Binding-site contacts:
Ligand atom C18 contacts residue GOL1 of chain 1.V at 3.9 Å.
Ligand atom C3 contacts residue VAL128 of chain 1.D at 4.0 Å (hydrophobic).
Ligand atom S21 contacts residue HIS117 of chain 1.D at 4.0 Å.
Ligand atom C14 contacts residue GOL1 of chain 1.V at 4.0 Å.
Ligand atom O22 contacts residue TRP208 of chain 1.D at 3.3 Å.
Ligand atom N24 contacts residue HIS117 of chain 1.D at 3.6 Å.
Ligand atom O22 contacts residue THR198 of chain 1.D at 3.1 Å (h-bond).
Ligand atom O23 contacts residue HIS117 of chain 1.D at 3.4 Å (h-bond).
Ligand atom O22 contacts residue ZN1 of chain 1.T at 4.0 Å.
Ligand atom C2 contacts residue LEU132 of chain 1.D at 4.1 Å (hydrophobic).
Ligand atom N24 contacts residue HIS94 of chain 1.D at 3.4 Å (h-bond).
Ligand atom S20 contacts residue GOL1 of chain 1.V at 3.5 Å (h-bond).
Ligand atom C18 contacts residue LEU197 of chain 1.D at 4.0 Å (hydrophobic).
Ligand atom C1 contacts residue LEU132 of chain 1.D at 3.4 Å (hydrophobic).
Ligand atom N24 contacts residue GLU104 of chain 1.D at 3.9 Å.
Ligand atom O23 contacts residue TRP208 of chain 1.D at 3.8 Å.
Ligand atom C6 contacts residue LEU132 of chain 1.D at 3.5 Å (hydrophobic).
Ligand atom C16 contacts residue LEU197 of chain 1.D at 4.0 Å (hydrophobic).
Ligand atom N24 contacts residue ZN1 of chain 1.T at 2.1 Å.
Ligand atom N24 contacts residue THR198 of chain 1.D at 2.8 Å (h-bond).
Ligand atom O22 contacts residue LEU197 of chain 1.D at 3.6 Å.
Ligand atom O23 contacts residue VAL119 of chain 1.D at 3.8 Å.
Ligand atom S21 contacts residue HIS92 of chain 1.D at 3.8 Å.
Ligand atom N24 contacts residue HIS92 of chain 1.D at 3.4 Å (h-bond).
Ligand atom S20 contacts residue LEU197 of chain 1.D at 3.8 Å.
Ligand atom C16 contacts residue GOL1 of chain 1.V at 3.4 Å.
Ligand atom O23 contacts residue ZN1 of chain 1.T at 2.9 Å.
Ligand atom C17 contacts residue THR199 of chain 1.D at 3.3 Å.
Ligand atom N13 contacts residue GLN90 of chain 1.D at 3.9 Å.
Ligand atom C17 contacts residue LEU197 of chain 1.D at 3.9 Å (hydrophobic).
Ligand atom C10 contacts residue VAL128 of chain 1.D at 3.9 Å (hydrophobic).
Ligand atom S20 contacts residue VAL119 of chain 1.D at 3.8 Å.
Ligand atom S21 contacts residue THR198 of chain 1.D at 3.9 Å.
Ligand atom O23 contacts residue HIS92 of chain 1.D at 3.3 Å.
Ligand atom S21 contacts residue ZN1 of chain 1.T at 3.0 Å.
Ligand atom C17 contacts residue GOL1 of chain 1.V at 3.7 Å.
Ligand atom C18 contacts residue THR199 of chain 1.D at 3.2 Å.
Ligand atom C19 contacts residue LEU197 of chain 1.D at 4.0 Å (hydrophobic).
Ligand atom C9 contacts residue VAL128 of chain 1.D at 4.0 Å (hydrophobic).
Ligand atom C19 contacts residue GOL1 of chain 1.V at 3.7 Å.

Sequence of chain 1.D:
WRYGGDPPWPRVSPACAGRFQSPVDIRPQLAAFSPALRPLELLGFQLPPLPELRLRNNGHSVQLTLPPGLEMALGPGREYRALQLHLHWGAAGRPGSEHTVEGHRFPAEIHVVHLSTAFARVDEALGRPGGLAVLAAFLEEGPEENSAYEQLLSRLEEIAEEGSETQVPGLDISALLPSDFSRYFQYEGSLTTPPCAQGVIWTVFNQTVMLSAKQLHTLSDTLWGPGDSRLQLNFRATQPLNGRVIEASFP

A small-molecule ligand and the protein it binds are described below.
Small molecule (SMILES): NS(=O)(=O)c1ccc(-c2cn(-c3cccc4ccccc34)nn2)s1